Binding-site contacts:
Ligand atom O8 contacts residue HIS95 of chain 1.A at 3.5 Å.
Ligand atom N10 contacts residue HIS95 of chain 1.A at 3.2 Å (h-bond).
Ligand atom N10 contacts residue ZN1 of chain 1.C at 1.9 Å.
Ligand atom O14 contacts residue HIS201 of chain 1.A at 3.5 Å.
Ligand atom CL1 contacts residue VAL144 of chain 1.A at 3.3 Å.
Ligand atom C2 contacts residue LEU199 of chain 1.A at 2.8 Å (hydrophobic).
Ligand atom C6 contacts residue LEU199 of chain 1.A at 3.6 Å (hydrophobic).
Ligand atom S7 contacts residue ZN1 of chain 1.C at 3.0 Å.
Ligand atom C5 contacts residue HIS201 of chain 1.A at 3.9 Å.
Ligand atom C21 contacts residue LEU199 of chain 1.A at 3.6 Å (hydrophobic).
Ligand atom O8 contacts residue HIS120 of chain 1.A at 3.4 Å (h-bond).
Ligand atom O9 contacts residue THR200 of chain 1.A at 3.0 Å (h-bond).
Ligand atom C12 contacts residue HIS201 of chain 1.A at 3.7 Å.
Ligand atom N10 contacts residue HIS97 of chain 1.A at 3.3 Å (h-bond).
Ligand atom C1 contacts residue LEU199 of chain 1.A at 2.6 Å (hydrophobic).
Ligand atom C22 contacts residue PRO203 of chain 1.A at 3.8 Å (hydrophobic).
Ligand atom S7 contacts residue HIS95 of chain 1.A at 3.9 Å.
Ligand atom S7 contacts residue THR200 of chain 1.A at 4.0 Å.
Ligand atom O18 contacts residue GLN93 of chain 1.A at 3.8 Å.
Ligand atom C5 contacts residue HIS95 of chain 1.A at 3.6 Å.
Ligand atom O13 contacts residue HIS201 of chain 1.A at 3.9 Å.
Ligand atom S7 contacts residue HIS120 of chain 1.A at 4.0 Å.
Ligand atom CL1 contacts residue VAL208 of chain 1.A at 3.5 Å.
Ligand atom O13 contacts residue HIS68 of chain 1.A at 2.9 Å.
Ligand atom C12 contacts residue HIS68 of chain 1.A at 3.8 Å.
Ligand atom N10 contacts residue HIS120 of chain 1.A at 3.4 Å (h-bond).
Ligand atom O9 contacts residue LEU199 of chain 1.A at 3.2 Å.
Ligand atom O13 contacts residue GLN93 of chain 1.A at 3.2 Å (h-bond).
Ligand atom C15 contacts residue HIS68 of chain 1.A at 3.7 Å.
Ligand atom C3 contacts residue LEU199 of chain 1.A at 3.6 Å (hydrophobic).
Ligand atom C15 contacts residue HIS201 of chain 1.A at 3.4 Å.
Ligand atom O18 contacts residue PHE92 of chain 1.A at 3.9 Å.
Ligand atom N10 contacts residue THR200 of chain 1.A at 3.0 Å (h-bond).
Ligand atom O8 contacts residue TRP210 of chain 1.A at 3.7 Å.
Ligand atom O8 contacts residue ZN1 of chain 1.C at 3.0 Å.
Ligand atom O8 contacts residue VAL144 of chain 1.A at 3.7 Å.
Ligand atom CL1 contacts residue LEU199 of chain 1.A at 2.5 Å.
Ligand atom O9 contacts residue TRP210 of chain 1.A at 3.6 Å.
Ligand atom C6 contacts residue HIS95 of chain 1.A at 3.9 Å.
Ligand atom C20 contacts residue LEU199 of chain 1.A at 3.5 Å (hydrophobic).

Sequence of chain 1.A:
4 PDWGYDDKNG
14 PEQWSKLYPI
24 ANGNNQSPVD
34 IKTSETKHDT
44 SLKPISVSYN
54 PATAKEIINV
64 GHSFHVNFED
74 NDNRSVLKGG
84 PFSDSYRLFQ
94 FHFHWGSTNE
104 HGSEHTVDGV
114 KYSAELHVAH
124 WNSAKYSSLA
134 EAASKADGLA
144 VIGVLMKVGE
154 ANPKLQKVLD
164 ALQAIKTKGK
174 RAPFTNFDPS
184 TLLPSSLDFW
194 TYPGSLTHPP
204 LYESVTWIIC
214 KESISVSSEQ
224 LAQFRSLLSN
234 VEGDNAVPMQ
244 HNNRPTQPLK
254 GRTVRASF

A small-molecule ligand and the protein it binds are described below.
Small molecule (SMILES): COC(=O)c1cc(S(N)(=O)=O)c(Cl)cc1S(=O)(=O)c1ccccc1